Sequence of chain 4.A:
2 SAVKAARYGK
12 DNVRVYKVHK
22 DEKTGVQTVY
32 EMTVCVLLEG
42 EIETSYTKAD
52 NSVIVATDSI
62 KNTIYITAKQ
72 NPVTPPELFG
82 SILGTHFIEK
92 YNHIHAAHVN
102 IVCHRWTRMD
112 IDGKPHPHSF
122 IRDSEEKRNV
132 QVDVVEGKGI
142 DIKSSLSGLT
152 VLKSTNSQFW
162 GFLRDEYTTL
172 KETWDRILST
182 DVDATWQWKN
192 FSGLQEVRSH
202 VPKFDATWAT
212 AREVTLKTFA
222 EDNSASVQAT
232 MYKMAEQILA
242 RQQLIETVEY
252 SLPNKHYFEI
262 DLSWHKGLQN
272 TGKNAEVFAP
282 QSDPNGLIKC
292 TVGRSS

The protein below binds the small molecule below.
Small molecule (SMILES): O=C1N=C2NC(=O)NC(=O)[C@]2(OO)N1

Binding-site contacts:
Ligand atom O2 contacts residue ILE289 of chain 2.A at 3.6 Å.
Ligand atom N3 contacts residue ASN255 of chain 2.A at 3.2 Å (h-bond).
Ligand atom O24 contacts residue ALA57 of chain 4.A at 3.5 Å.
Ligand atom O24 contacts residue THR58 of chain 4.A at 3.3 Å (h-bond).
Ligand atom O24 contacts residue ASP59 of chain 4.A at 2.9 Å (salt-bridge).
Ligand atom N1 contacts residue GLN229 of chain 2.A at 3.0 Å (h-bond).
Ligand atom C6 contacts residue PHE160 of chain 2.A at 3.5 Å (hydrophobic).
Ligand atom O2 contacts residue ASN255 of chain 2.A at 3.6 Å.
Ligand atom N7 contacts residue THR58 of chain 4.A at 2.8 Å (h-bond).
Ligand atom O3 contacts residue HIS257 of chain 2.A at 3.6 Å.
Ligand atom O11 contacts residue VAL228 of chain 2.A at 2.9 Å (h-bond).
Ligand atom N9 contacts residue PHE160 of chain 2.A at 3.4 Å.
Ligand atom C6 contacts residue GLN229 of chain 2.A at 3.7 Å.
Ligand atom O11 contacts residue SER227 of chain 2.A at 3.5 Å.
Ligand atom O3 contacts residue ASN255 of chain 2.A at 3.1 Å (h-bond).
Ligand atom N3 contacts residue PHE160 of chain 2.A at 3.6 Å.
Ligand atom C8 contacts residue PHE160 of chain 2.A at 3.6 Å (hydrophobic).
Ligand atom N7 contacts residue PHE160 of chain 2.A at 3.8 Å.
Ligand atom C5 contacts residue PHE160 of chain 2.A at 3.8 Å (hydrophobic).
Ligand atom C2 contacts residue ASN255 of chain 2.A at 3.8 Å.
Ligand atom C5 contacts residue THR58 of chain 4.A at 3.7 Å.
Ligand atom O13 contacts residue PHE160 of chain 2.A at 3.8 Å.
Ligand atom O11 contacts residue ARG177 of chain 2.A at 2.9 Å (salt-bridge).
Ligand atom O24 contacts residue LEU171 of chain 2.A at 3.4 Å.
Ligand atom C2 contacts residue ARG177 of chain 2.A at 3.6 Å.
Ligand atom N1 contacts residue PHE160 of chain 2.A at 3.5 Å.
Ligand atom O13 contacts residue GLN229 of chain 2.A at 3.0 Å (h-bond).
Ligand atom C2 contacts residue PHE160 of chain 2.A at 3.5 Å (hydrophobic).
Ligand atom N7 contacts residue ALA57 of chain 4.A at 3.7 Å.
Ligand atom O11 contacts residue GLN229 of chain 2.A at 3.8 Å.
Ligand atom O11 contacts residue PHE160 of chain 2.A at 3.8 Å.
Ligand atom C4 contacts residue ARG177 of chain 2.A at 3.8 Å.
Ligand atom O3 contacts residue GLY287 of chain 2.A at 3.6 Å.
Ligand atom N3 contacts residue ARG177 of chain 2.A at 3.0 Å (salt-bridge).
Ligand atom C8 contacts residue THR58 of chain 4.A at 3.2 Å.
Ligand atom C4 contacts residue PHE160 of chain 2.A at 3.5 Å (hydrophobic).
Ligand atom O2 contacts residue THR58 of chain 4.A at 3.3 Å (h-bond).
Ligand atom O13 contacts residue ILE55 of chain 4.A at 3.4 Å.
Ligand atom C4 contacts residue ASN255 of chain 2.A at 3.5 Å.
Ligand atom O3 contacts residue THR58 of chain 4.A at 2.6 Å (h-bond).

Sequence of chain 2.A:
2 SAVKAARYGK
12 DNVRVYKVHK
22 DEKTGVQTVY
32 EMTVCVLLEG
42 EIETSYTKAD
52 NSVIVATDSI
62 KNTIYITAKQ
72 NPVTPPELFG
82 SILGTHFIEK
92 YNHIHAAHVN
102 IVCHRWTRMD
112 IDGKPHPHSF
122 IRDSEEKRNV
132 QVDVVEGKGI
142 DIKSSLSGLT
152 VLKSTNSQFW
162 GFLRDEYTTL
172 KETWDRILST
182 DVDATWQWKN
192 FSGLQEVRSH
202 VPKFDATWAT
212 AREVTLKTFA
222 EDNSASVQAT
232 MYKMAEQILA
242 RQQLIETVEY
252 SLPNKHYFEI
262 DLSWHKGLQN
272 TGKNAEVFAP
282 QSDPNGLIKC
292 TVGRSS